The protein below binds the small molecule below.
Small molecule (SMILES): C[N+](C)(C)CCOP(=O)(O)O

Binding-site contacts:
Ligand atom C3 contacts residue TRP25 of chain 1.B at 3.5 Å (hydrophobic).
Ligand atom C5 contacts residue SER72 of chain 1.B at 3.4 Å.
Ligand atom C2 contacts residue MET54 of chain 1.B at 4.0 Å (hydrophobic).
Ligand atom C3 contacts residue THR30 of chain 1.A at 4.1 Å.
Ligand atom C5 contacts residue TRP25 of chain 1.B at 4.0 Å (hydrophobic).
Ligand atom C4 contacts residue SER72 of chain 1.B at 4.5 Å.
Ligand atom N1 contacts residue TRP25 of chain 1.B at 4.4 Å.
Ligand atom C5 contacts residue MET54 of chain 1.B at 4.1 Å (hydrophobic).
Ligand atom N1 contacts residue SER72 of chain 1.B at 4.3 Å.
Ligand atom C2 contacts residue TYR46 of chain 1.B at 4.2 Å (hydrophobic).
Ligand atom C4 contacts residue TYR46 of chain 1.B at 4.2 Å (hydrophobic).
Ligand atom C2 contacts residue TRP18 of chain 1.B at 3.5 Å (hydrophobic).
Ligand atom C3 contacts residue TRP18 of chain 1.B at 4.4 Å (hydrophobic).

Sequence of chain 1.A:
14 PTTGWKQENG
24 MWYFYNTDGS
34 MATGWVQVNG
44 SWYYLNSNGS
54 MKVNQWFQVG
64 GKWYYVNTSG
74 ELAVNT

Sequence of chain 1.B:
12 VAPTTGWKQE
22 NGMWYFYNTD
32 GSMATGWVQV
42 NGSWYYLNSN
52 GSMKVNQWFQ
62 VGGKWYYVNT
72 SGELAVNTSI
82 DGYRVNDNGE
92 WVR